Binding-site contacts:
Ligand atom C5 contacts residue PRO416 of chain 1.Z at 3.6 Å (hydrophobic).
Ligand atom N3 contacts residue PRO200 of chain 1.Z at 4.2 Å.
Ligand atom N6 contacts residue SER417 of chain 1.Z at 3.8 Å.
Ligand atom C2 contacts residue GLY424 of chain 1.Z at 4.1 Å.
Ligand atom N1 contacts residue GLY424 of chain 1.Z at 3.5 Å (h-bond).
Ligand atom N1 contacts residue PRO200 of chain 1.Z at 4.1 Å.
Ligand atom O3P contacts residue LYS198 of chain 1.Z at 4.5 Å.
Ligand atom C1' contacts residue PRO416 of chain 1.Z at 4.5 Å (hydrophobic).
Ligand atom C2 contacts residue PRO200 of chain 1.Z at 4.1 Å (hydrophobic).
Ligand atom C5 contacts residue PRO200 of chain 1.Z at 3.8 Å (hydrophobic).
Ligand atom C2' contacts residue HIS415 of chain 1.Z at 3.9 Å.
Ligand atom N9 contacts residue PRO416 of chain 1.Z at 4.2 Å.
Ligand atom C6 contacts residue PRO416 of chain 1.Z at 3.0 Å (hydrophobic).
Ligand atom N7 contacts residue PRO200 of chain 1.Z at 4.0 Å.
Ligand atom C6 contacts residue PRO200 of chain 1.Z at 4.0 Å (hydrophobic).
Ligand atom N1 contacts residue PRO416 of chain 1.Z at 3.2 Å (h-bond).
Ligand atom C6 contacts residue SER417 of chain 1.Z at 4.5 Å.
Ligand atom C6 contacts residue VAL199 of chain 1.Z at 4.3 Å (hydrophobic).
Ligand atom N6 contacts residue PRO200 of chain 1.Z at 4.4 Å.
Ligand atom N6 contacts residue VAL199 of chain 1.Z at 4.5 Å.
Ligand atom N1 contacts residue VAL199 of chain 1.Z at 3.7 Å.
Ligand atom N6 contacts residue PRO416 of chain 1.Z at 3.1 Å (h-bond).
Ligand atom N7 contacts residue ASN394 of chain 1.Z at 4.3 Å.
Ligand atom C4 contacts residue PRO416 of chain 1.Z at 4.0 Å (hydrophobic).
Ligand atom N6 contacts residue GLY424 of chain 1.Z at 3.8 Å.
Ligand atom N9 contacts residue PRO200 of chain 1.Z at 4.4 Å.
Ligand atom N7 contacts residue SER417 of chain 1.Z at 4.4 Å.
Ligand atom N7 contacts residue HIS415 of chain 1.Z at 3.8 Å.
Ligand atom C8 contacts residue HIS415 of chain 1.Z at 3.6 Å.
Ligand atom O1P contacts residue PRO200 of chain 1.Z at 4.1 Å.
Ligand atom O3P contacts residue PRO200 of chain 1.Z at 3.9 Å.
Ligand atom N7 contacts residue PRO416 of chain 1.Z at 4.4 Å.
Ligand atom C4 contacts residue PRO200 of chain 1.Z at 4.1 Å (hydrophobic).
Ligand atom C2 contacts residue PRO416 of chain 1.Z at 3.9 Å (hydrophobic).
Ligand atom C2 contacts residue VAL199 of chain 1.Z at 4.2 Å (hydrophobic).
Ligand atom P contacts residue PRO200 of chain 1.Z at 4.5 Å.
Ligand atom C8 contacts residue PRO200 of chain 1.Z at 4.4 Å (hydrophobic).
Ligand atom N3 contacts residue PRO416 of chain 1.Z at 4.1 Å.
Ligand atom C6 contacts residue GLY424 of chain 1.Z at 4.5 Å.

Sequence of chain 1.Z:
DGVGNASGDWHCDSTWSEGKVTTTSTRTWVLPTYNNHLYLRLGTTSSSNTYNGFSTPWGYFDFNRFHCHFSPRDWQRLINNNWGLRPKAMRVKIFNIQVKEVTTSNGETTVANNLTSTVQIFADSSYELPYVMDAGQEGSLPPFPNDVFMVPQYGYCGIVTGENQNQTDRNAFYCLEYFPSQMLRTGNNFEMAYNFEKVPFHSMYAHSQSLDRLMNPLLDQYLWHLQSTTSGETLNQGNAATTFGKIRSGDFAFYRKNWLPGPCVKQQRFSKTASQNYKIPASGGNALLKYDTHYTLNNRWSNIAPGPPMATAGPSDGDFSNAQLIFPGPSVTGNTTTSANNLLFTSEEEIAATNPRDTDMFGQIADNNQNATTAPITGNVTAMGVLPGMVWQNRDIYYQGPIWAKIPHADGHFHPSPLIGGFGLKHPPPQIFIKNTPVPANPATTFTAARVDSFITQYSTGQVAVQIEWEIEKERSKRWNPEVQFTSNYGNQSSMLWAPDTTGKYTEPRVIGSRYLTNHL

This protein binds this small molecule.
Small molecule (SMILES): Nc1ncnc2c1ncn2[C@H]1C[C@H](O)[C@@H](COP(=O)(O)O)O1